Binding-site contacts:
Ligand atom OE1 contacts residue GLU166 of chain 1.A at 3.6 Å.
Ligand atom O contacts residue ALA145 of chain 1.A at 3.2 Å.
Ligand atom NH1 contacts residue PRO168 of chain 1.A at 3.6 Å.
Ligand atom CD2 contacts residue MET165 of chain 1.A at 3.8 Å (hydrophobic).
Ligand atom CD contacts residue THR190 of chain 1.A at 3.2 Å.
Ligand atom CD1 contacts residue HIS41 of chain 1.A at 3.6 Å.
Ligand atom CD2 contacts residue ASP187 of chain 1.A at 3.8 Å.
Ligand atom N contacts residue GLN189 of chain 1.A at 3.1 Å (h-bond).
Ligand atom OXT contacts residue ALA145 of chain 1.A at 2.9 Å (h-bond).
Ligand atom CA contacts residue GLN189 of chain 1.A at 3.6 Å.
Ligand atom O contacts residue GLU166 of chain 1.A at 2.9 Å (salt-bridge).
Ligand atom O contacts residue GLN189 of chain 1.A at 3.3 Å.
Ligand atom N contacts residue HIS164 of chain 1.A at 3.0 Å (h-bond).
Ligand atom NE2 contacts residue GLU166 of chain 1.A at 3.3 Å (salt-bridge).
Ligand atom CD contacts residue GLN189 of chain 1.A at 3.6 Å.
Ligand atom OE1 contacts residue PHE140 of chain 1.A at 3.6 Å.
Ligand atom C contacts residue ALA145 of chain 1.A at 3.2 Å (hydrophobic).
Ligand atom O contacts residue HIS41 of chain 1.A at 2.6 Å (h-bond).
Ligand atom C contacts residue ASN142 of chain 1.A at 3.7 Å.
Ligand atom CA contacts residue ASN142 of chain 1.A at 3.3 Å.
Ligand atom CA contacts residue GLU166 of chain 1.A at 3.5 Å.
Ligand atom OXT contacts residue GLY143 of chain 1.A at 2.9 Å (h-bond).
Ligand atom OXT contacts residue SER144 of chain 1.A at 3.2 Å (h-bond).
Ligand atom CD1 contacts residue TYR54 of chain 1.A at 3.7 Å (hydrophobic).
Ligand atom CG contacts residue THR190 of chain 1.A at 3.2 Å.
Ligand atom CD contacts residue GLU166 of chain 1.A at 3.7 Å.
Ligand atom NE2 contacts residue LEU141 of chain 1.A at 3.6 Å.
Ligand atom CD contacts residue HIS163 of chain 1.A at 3.7 Å.
Ligand atom OE1 contacts residue HIS163 of chain 1.A at 2.6 Å (h-bond).
Ligand atom O contacts residue MET165 of chain 1.A at 3.3 Å.
Ligand atom C contacts residue HIS41 of chain 1.A at 3.7 Å.
Ligand atom CD contacts residue PRO168 of chain 1.A at 3.2 Å (hydrophobic).
Ligand atom O contacts residue PRO168 of chain 1.A at 3.6 Å.
Ligand atom O contacts residue ASN142 of chain 1.A at 3.4 Å (h-bond).
Ligand atom NE2 contacts residue PHE140 of chain 1.A at 3.0 Å (h-bond).
Ligand atom C contacts residue GLU166 of chain 1.A at 3.6 Å.
Ligand atom CB contacts residue MET165 of chain 1.A at 3.6 Å (hydrophobic).
Ligand atom OE1 contacts residue MET165 of chain 1.A at 3.7 Å.
Ligand atom N contacts residue GLU166 of chain 1.A at 2.9 Å (salt-bridge).
Ligand atom CD1 contacts residue ASP187 of chain 1.A at 3.7 Å.

This small molecule binds to this protein.
Small molecule (SMILES): CSCC[C@H](NC(=O)[C@@H]1CCCN1C(=O)[C@H](CCC(=O)O)NC(=O)[C@@H]([NH3+])CCCNC(N)=[NH2+])C(=O)N[C@@H](CC(C)C)C(=O)N[C@@H](CCC(N)=O)C(=O)O

Sequence of chain 1.A:
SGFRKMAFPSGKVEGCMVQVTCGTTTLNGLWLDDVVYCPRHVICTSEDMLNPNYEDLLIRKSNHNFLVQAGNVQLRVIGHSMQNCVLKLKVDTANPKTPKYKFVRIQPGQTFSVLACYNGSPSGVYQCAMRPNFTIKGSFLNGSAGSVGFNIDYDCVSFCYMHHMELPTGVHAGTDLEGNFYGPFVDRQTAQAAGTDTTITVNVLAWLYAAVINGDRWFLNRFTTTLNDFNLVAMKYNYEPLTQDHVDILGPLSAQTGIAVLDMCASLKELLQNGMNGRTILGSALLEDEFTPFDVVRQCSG

Sequence of chain 1.B:
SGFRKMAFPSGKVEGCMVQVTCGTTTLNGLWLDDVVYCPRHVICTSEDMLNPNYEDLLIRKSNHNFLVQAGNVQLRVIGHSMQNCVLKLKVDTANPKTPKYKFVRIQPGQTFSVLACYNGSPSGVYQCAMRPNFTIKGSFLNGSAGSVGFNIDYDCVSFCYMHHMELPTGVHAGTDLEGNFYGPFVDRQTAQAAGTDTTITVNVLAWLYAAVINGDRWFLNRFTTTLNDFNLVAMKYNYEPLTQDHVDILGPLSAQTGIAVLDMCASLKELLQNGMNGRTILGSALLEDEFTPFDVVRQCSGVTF